This small molecule binds to this protein.
Small molecule (SMILES): COc1cc2c(cc1OC)-c1c/c(=N\c3c(C)cc(C)cc3C)n(C)c(=O)n1CC2

Binding-site contacts:
Ligand atom O23 contacts residue THR162 of chain 1.B at 3.9 Å.
Ligand atom N21 contacts residue LEU228 of chain 1.B at 4.1 Å.
Ligand atom O26 contacts residue ILE286 of chain 1.B at 4.0 Å.
Ligand atom C14 contacts residue PHE322 of chain 1.B at 3.7 Å (hydrophobic).
Ligand atom N21 contacts residue PHE290 of chain 1.B at 3.6 Å.
Ligand atom C27 contacts residue PRO272 of chain 1.B at 3.9 Å (hydrophobic).
Ligand atom C29 contacts residue GLN319 of chain 1.B at 3.8 Å.
Ligand atom O28 contacts residue ILE286 of chain 1.B at 4.1 Å.
Ligand atom C18 contacts residue PHE322 of chain 1.B at 4.0 Å (hydrophobic).
Ligand atom C30 contacts residue PHE290 of chain 1.B at 3.7 Å (hydrophobic).
Ligand atom C20 contacts residue ILE286 of chain 1.B at 3.9 Å (hydrophobic).
Ligand atom C18 contacts residue ILE286 of chain 1.B at 4.0 Å (hydrophobic).
Ligand atom C13 contacts residue PHE322 of chain 1.B at 3.8 Å (hydrophobic).
Ligand atom C29 contacts residue PHE322 of chain 1.B at 3.7 Å (hydrophobic).
Ligand atom C11 contacts residue PHE322 of chain 1.B at 3.9 Å (hydrophobic).
Ligand atom N24 contacts residue PHE290 of chain 1.B at 4.1 Å.
Ligand atom C01 contacts residue SER321 of chain 1.B at 3.2 Å.
Ligand atom C30 contacts residue LEU318 of chain 1.B at 3.9 Å (hydrophobic).
Ligand atom C03 contacts residue LEU318 of chain 1.B at 3.6 Å (hydrophobic).
Ligand atom C07 contacts residue PHE322 of chain 1.B at 3.9 Å (hydrophobic).
Ligand atom C10 contacts residue PHE290 of chain 1.B at 4.1 Å (hydrophobic).
Ligand atom C15 contacts residue PHE322 of chain 1.B at 3.5 Å (hydrophobic).
Ligand atom C17 contacts residue TYR84 of chain 1.B at 3.9 Å (hydrophobic).
Ligand atom C25 contacts residue THR162 of chain 1.B at 3.9 Å.
Ligand atom C27 contacts residue TYR84 of chain 1.B at 3.6 Å (hydrophobic).
Ligand atom C01 contacts residue PHE322 of chain 1.B at 3.8 Å (hydrophobic).
Ligand atom C12 contacts residue PHE290 of chain 1.B at 3.6 Å (hydrophobic).
Ligand atom C17 contacts residue ILE286 of chain 1.B at 4.0 Å (hydrophobic).
Ligand atom C13 contacts residue ILE286 of chain 1.B at 4.1 Å (hydrophobic).
Ligand atom C03 contacts residue PHE307 of chain 1.B at 4.1 Å (hydrophobic).
Ligand atom C04 contacts residue LEU318 of chain 1.B at 4.1 Å (hydrophobic).
Ligand atom C16 contacts residue PHE322 of chain 1.B at 3.8 Å (hydrophobic).
Ligand atom C15 contacts residue ILE286 of chain 1.B at 4.0 Å (hydrophobic).
Ligand atom C11 contacts residue PHE290 of chain 1.B at 3.8 Å (hydrophobic).
Ligand atom O28 contacts residue PHE322 of chain 1.B at 3.5 Å.
Ligand atom C22 contacts residue PHE290 of chain 1.B at 3.9 Å (hydrophobic).
Ligand atom O28 contacts residue GLN319 of chain 1.B at 4.0 Å.
Ligand atom C16 contacts residue ILE286 of chain 1.B at 4.0 Å (hydrophobic).
Ligand atom C29 contacts residue LEU318 of chain 1.B at 3.7 Å (hydrophobic).
Ligand atom C13 contacts residue PHE290 of chain 1.B at 4.1 Å (hydrophobic).

Sequence of chain 1.B:
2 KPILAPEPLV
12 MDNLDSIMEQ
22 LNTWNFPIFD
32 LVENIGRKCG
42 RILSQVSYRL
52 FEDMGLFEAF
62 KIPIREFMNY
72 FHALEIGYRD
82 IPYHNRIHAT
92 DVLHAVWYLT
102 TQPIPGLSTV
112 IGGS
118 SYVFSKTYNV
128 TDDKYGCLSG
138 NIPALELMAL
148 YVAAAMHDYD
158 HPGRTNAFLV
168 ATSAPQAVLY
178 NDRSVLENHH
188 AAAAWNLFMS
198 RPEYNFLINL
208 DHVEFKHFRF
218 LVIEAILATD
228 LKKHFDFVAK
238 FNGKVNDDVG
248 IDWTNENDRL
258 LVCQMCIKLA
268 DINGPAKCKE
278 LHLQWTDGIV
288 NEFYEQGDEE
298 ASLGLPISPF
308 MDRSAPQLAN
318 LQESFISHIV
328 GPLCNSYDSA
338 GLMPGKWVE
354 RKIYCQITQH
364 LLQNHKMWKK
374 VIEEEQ